Binding-site contacts:
Ligand atom C39 contacts residue ILE43 of chain 1.F at 3.5 Å (hydrophobic).
Ligand atom O18 contacts residue ILE35 of chain 1.F at 3.3 Å.
Ligand atom F37 contacts residue MET102 of chain 1.F at 3.6 Å.
Ligand atom C24 contacts residue LEU105 of chain 1.F at 3.7 Å (hydrophobic).
Ligand atom C23 contacts residue ALA56 of chain 1.F at 3.6 Å (hydrophobic).
Ligand atom C20 contacts residue LEU155 of chain 1.F at 3.9 Å (hydrophobic).
Ligand atom F37 contacts residue MET100 of chain 1.F at 3.3 Å.
Ligand atom C38 contacts residue LYS58 of chain 1.F at 3.8 Å.
Ligand atom C16 contacts residue LEU105 of chain 1.F at 3.4 Å (hydrophobic).
Ligand atom C05 contacts residue PRO107 of chain 1.F at 3.5 Å (hydrophobic).
Ligand atom C14 contacts residue ILE35 of chain 1.F at 3.5 Å (hydrophobic).
Ligand atom N25 contacts residue LEU105 of chain 1.F at 3.1 Å (h-bond).
Ligand atom C22 contacts residue LEU155 of chain 1.F at 3.8 Å (hydrophobic).
Ligand atom C34 contacts residue MET102 of chain 1.F at 3.8 Å (hydrophobic).
Ligand atom N25 contacts residue ALA56 of chain 1.F at 3.7 Å.
Ligand atom C16 contacts residue GLY106 of chain 1.F at 3.7 Å.
Ligand atom C35 contacts residue MET102 of chain 1.F at 3.5 Å (hydrophobic).
Ligand atom C39 contacts residue ALA56 of chain 1.F at 3.6 Å (hydrophobic).
Ligand atom C38 contacts residue ALA56 of chain 1.F at 3.8 Å (hydrophobic).
Ligand atom C33 contacts residue ILE43 of chain 1.F at 3.8 Å (hydrophobic).
Ligand atom N30 contacts residue ILE168 of chain 1.F at 3.5 Å.
Ligand atom C21 contacts residue LEU155 of chain 1.F at 3.6 Å (hydrophobic).
Ligand atom C04 contacts residue PRO107 of chain 1.F at 3.7 Å (hydrophobic).
Ligand atom C29 contacts residue ILE168 of chain 1.F at 3.5 Å (hydrophobic).
Ligand atom C06 contacts residue PRO107 of chain 1.F at 3.8 Å (hydrophobic).
Ligand atom C24 contacts residue MET102 of chain 1.F at 3.8 Å (hydrophobic).
Ligand atom C27 contacts residue ILE43 of chain 1.F at 3.8 Å (hydrophobic).
Ligand atom C36 contacts residue MET102 of chain 1.F at 3.7 Å (hydrophobic).
Ligand atom C01 contacts residue LEU158 of chain 1.F at 3.7 Å (hydrophobic).
Ligand atom N19 contacts residue LEU105 of chain 1.F at 3.0 Å (h-bond).
Ligand atom C20 contacts residue LEU105 of chain 1.F at 3.8 Å (hydrophobic).
Ligand atom F37 contacts residue LYS58 of chain 1.F at 3.6 Å.
Ligand atom C24 contacts residue ALA56 of chain 1.F at 3.4 Å (hydrophobic).
Ligand atom C36 contacts residue LYS58 of chain 1.F at 3.6 Å.
Ligand atom C24 contacts residue GLU103 of chain 1.F at 3.6 Å.
Ligand atom C38 contacts residue MET102 of chain 1.F at 3.8 Å (hydrophobic).
Ligand atom N28 contacts residue ILE43 of chain 1.F at 3.6 Å.
Ligand atom C35 contacts residue MET100 of chain 1.F at 3.8 Å (hydrophobic).
Ligand atom O02 contacts residue LEU158 of chain 1.F at 3.8 Å.
Ligand atom C23 contacts residue MET102 of chain 1.F at 3.6 Å (hydrophobic).

Sequence of chain 1.F:
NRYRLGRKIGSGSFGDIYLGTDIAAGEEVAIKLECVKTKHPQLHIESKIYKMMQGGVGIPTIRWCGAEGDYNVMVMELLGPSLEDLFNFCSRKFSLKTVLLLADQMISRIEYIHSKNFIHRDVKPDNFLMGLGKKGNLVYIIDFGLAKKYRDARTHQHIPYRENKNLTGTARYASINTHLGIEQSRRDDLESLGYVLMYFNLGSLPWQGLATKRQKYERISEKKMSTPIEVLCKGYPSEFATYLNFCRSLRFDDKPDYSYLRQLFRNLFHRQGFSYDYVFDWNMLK

A protein and the small-molecule ligand that binds it are described below.
Small molecule (SMILES): COc1ccc(OC)c(-c2cc(C(=O)Nc3cc(-c4[nH]c(SC)nc4-c4ccc(F)cc4)ccn3)n(C)c2)c1